The small molecule below binds the protein below.
Small molecule (SMILES): OC[C@H]1O[C@H](O)[C@@H](O)[C@@H](O)[C@@H]1O

Binding-site contacts:
Ligand atom O2 contacts residue NAG1 of chain 1.P at 3.7 Å.
Ligand atom C2 contacts residue NAG1 of chain 1.P at 4.0 Å.
Ligand atom O5 contacts residue NAG1 of chain 1.P at 3.2 Å (h-bond).
Ligand atom C1 contacts residue NAG1 of chain 1.P at 3.2 Å.